Sequence of chain 1.C:
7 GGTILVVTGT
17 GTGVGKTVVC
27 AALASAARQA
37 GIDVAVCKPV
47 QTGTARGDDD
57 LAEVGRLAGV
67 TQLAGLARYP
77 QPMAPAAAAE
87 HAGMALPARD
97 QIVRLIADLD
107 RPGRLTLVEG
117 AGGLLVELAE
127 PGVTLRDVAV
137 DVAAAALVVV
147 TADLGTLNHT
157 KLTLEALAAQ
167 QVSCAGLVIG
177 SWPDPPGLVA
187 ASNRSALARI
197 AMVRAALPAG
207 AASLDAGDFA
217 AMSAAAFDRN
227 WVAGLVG

Binding-site contacts:
Ligand atom C02 contacts residue KSJ1 of chain 1.T at 0.3 Å.
Ligand atom C04 contacts residue KSJ1 of chain 1.T at 0.2 Å.
Ligand atom O17 contacts residue GLY118 of chain 1.D at 3.0 Å (h-bond).
Ligand atom C09 contacts residue LYS22 of chain 1.D at 3.4 Å.
Ligand atom O16 contacts residue LYS22 of chain 1.D at 3.4 Å (salt-bridge).
Ligand atom O17 contacts residue KSJ1 of chain 1.T at 0.7 Å (h-bond).
Ligand atom O16 contacts residue KSJ1 of chain 1.T at 1.0 Å (h-bond).
Ligand atom O16 contacts residue GLY19 of chain 1.D at 3.4 Å (h-bond).
Ligand atom C03 contacts residue LEU150 of chain 1.C at 3.2 Å (hydrophobic).
Ligand atom O18 contacts residue GLY118 of chain 1.D at 3.0 Å (h-bond).
Ligand atom C07 contacts residue KSJ1 of chain 1.T at 0.5 Å.
Ligand atom C02 contacts residue SO41 of chain 1.N at 3.0 Å.
Ligand atom O10 contacts residue ALA117 of chain 1.D at 3.2 Å.
Ligand atom O10 contacts residue GLY118 of chain 1.D at 3.1 Å (h-bond).
Ligand atom O16 contacts residue THR18 of chain 1.D at 2.5 Å (h-bond).
Ligand atom O10 contacts residue KSJ1 of chain 1.T at 0.4 Å (h-bond).
Ligand atom O18 contacts residue KSJ1 of chain 1.T at 1.1 Å (h-bond).
Ligand atom O18 contacts residue LYS22 of chain 1.D at 2.7 Å (salt-bridge).
Ligand atom O10 contacts residue PRO81 of chain 1.D at 3.4 Å.
Ligand atom O10 contacts residue VAL122 of chain 1.D at 3.4 Å.
Ligand atom C05 contacts residue KSJ1 of chain 1.T at 0.2 Å.
Ligand atom C14 contacts residue KSJ1 of chain 1.T at 0.8 Å.
Ligand atom C13 contacts residue THR48 of chain 1.D at 3.4 Å.
Ligand atom C08 contacts residue KSJ1 of chain 1.T at 1.4 Å.
Ligand atom C09 contacts residue SO41 of chain 1.Q at 3.1 Å.
Ligand atom C12 contacts residue THR18 of chain 1.D at 3.5 Å.
Ligand atom C01 contacts residue SO41 of chain 1.N at 3.0 Å.
Ligand atom C11 contacts residue KSJ1 of chain 1.T at 1.1 Å.
Ligand atom C09 contacts residue KSJ1 of chain 1.T at 0.2 Å.
Ligand atom C01 contacts residue KSJ1 of chain 1.T at 0.3 Å.
Ligand atom O16 contacts residue SO41 of chain 1.Q at 3.0 Å (h-bond).
Ligand atom O18 contacts residue SO41 of chain 1.Q at 3.3 Å (h-bond).
Ligand atom O16 contacts residue GLY118 of chain 1.D at 3.3 Å.
Ligand atom C15 contacts residue KSJ1 of chain 1.T at 0.9 Å.
Ligand atom C13 contacts residue KSJ1 of chain 1.T at 0.4 Å.
Ligand atom C03 contacts residue KSJ1 of chain 1.T at 0.3 Å.
Ligand atom C06 contacts residue KSJ1 of chain 1.T at 0.2 Å.
Ligand atom C09 contacts residue GLY118 of chain 1.D at 3.3 Å.
Ligand atom C12 contacts residue KSJ1 of chain 1.T at 0.5 Å.
Ligand atom O17 contacts residue ALA117 of chain 1.D at 3.3 Å.

The protein below binds the small molecule below.
Small molecule (SMILES): O=C(O)C[C@H]1CCC[C@@H]1C(=O)c1ccccc1O

Sequence of chain 1.D:
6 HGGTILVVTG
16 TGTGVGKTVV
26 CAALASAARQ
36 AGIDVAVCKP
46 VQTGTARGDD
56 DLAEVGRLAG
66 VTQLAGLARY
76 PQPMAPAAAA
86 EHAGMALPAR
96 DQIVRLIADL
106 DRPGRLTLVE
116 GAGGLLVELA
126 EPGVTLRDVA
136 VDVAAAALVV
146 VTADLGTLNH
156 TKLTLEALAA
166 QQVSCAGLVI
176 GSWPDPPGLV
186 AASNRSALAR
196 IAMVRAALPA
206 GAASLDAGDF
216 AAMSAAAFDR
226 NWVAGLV